Binding-site contacts:
Ligand atom SE contacts residue LEU197 of chain 1.A at 4.5 Å.
Ligand atom C contacts residue HIS94 of chain 1.A at 3.7 Å.
Ligand atom C5 contacts residue LEU197 of chain 1.A at 4.4 Å (hydrophobic).
Ligand atom C3 contacts residue PHE130 of chain 1.A at 4.3 Å (hydrophobic).
Ligand atom C1 contacts residue LEU197 of chain 1.A at 3.6 Å (hydrophobic).
Ligand atom SE contacts residue HIS119 of chain 1.A at 4.0 Å.
Ligand atom C contacts residue ZN1 of chain 1.B at 3.6 Å.
Ligand atom C contacts residue LEU197 of chain 1.A at 4.1 Å (hydrophobic).
Ligand atom C2 contacts residue LEU140 of chain 1.A at 4.1 Å (hydrophobic).
Ligand atom C contacts residue THR199 of chain 1.A at 4.0 Å.
Ligand atom C3 contacts residue VAL121 of chain 1.A at 3.7 Å (hydrophobic).
Ligand atom C4 contacts residue HIS94 of chain 1.A at 4.2 Å.
Ligand atom C3 contacts residue LEU140 of chain 1.A at 4.4 Å (hydrophobic).
Ligand atom C1 contacts residue VAL121 of chain 1.A at 4.1 Å (hydrophobic).
Ligand atom SE contacts residue HIS94 of chain 1.A at 3.8 Å.
Ligand atom SE contacts residue THR199 of chain 1.A at 3.7 Å.
Ligand atom C5 contacts residue THR199 of chain 1.A at 3.6 Å.
Ligand atom C2 contacts residue VAL142 of chain 1.A at 4.1 Å (hydrophobic).
Ligand atom C2 contacts residue VAL121 of chain 1.A at 3.5 Å (hydrophobic).
Ligand atom C4 contacts residue LEU197 of chain 1.A at 4.2 Å (hydrophobic).
Ligand atom SE contacts residue ZN1 of chain 1.B at 2.5 Å.
Ligand atom C1 contacts residue HIS94 of chain 1.A at 4.0 Å.
Ligand atom SE contacts residue THR198 of chain 1.A at 3.0 Å.
Ligand atom C3 contacts residue LEU197 of chain 1.A at 3.7 Å (hydrophobic).
Ligand atom C4 contacts residue GLN92 of chain 1.A at 3.8 Å.
Ligand atom C5 contacts residue HIS94 of chain 1.A at 3.7 Å.
Ligand atom C1 contacts residue ZN1 of chain 1.B at 4.2 Å.
Ligand atom C3 contacts residue GLN92 of chain 1.A at 4.1 Å.
Ligand atom C5 contacts residue GOL1 of chain 1.C at 3.7 Å.
Ligand atom C4 contacts residue GOL1 of chain 1.C at 3.8 Å.
Ligand atom SE contacts residue HIS96 of chain 1.A at 3.9 Å.
Ligand atom C2 contacts residue LEU197 of chain 1.A at 3.4 Å (hydrophobic).
Ligand atom C5 contacts residue ZN1 of chain 1.B at 4.4 Å.
Ligand atom C1 contacts residue VAL142 of chain 1.A at 4.3 Å (hydrophobic).

Sequence of chain 1.A:
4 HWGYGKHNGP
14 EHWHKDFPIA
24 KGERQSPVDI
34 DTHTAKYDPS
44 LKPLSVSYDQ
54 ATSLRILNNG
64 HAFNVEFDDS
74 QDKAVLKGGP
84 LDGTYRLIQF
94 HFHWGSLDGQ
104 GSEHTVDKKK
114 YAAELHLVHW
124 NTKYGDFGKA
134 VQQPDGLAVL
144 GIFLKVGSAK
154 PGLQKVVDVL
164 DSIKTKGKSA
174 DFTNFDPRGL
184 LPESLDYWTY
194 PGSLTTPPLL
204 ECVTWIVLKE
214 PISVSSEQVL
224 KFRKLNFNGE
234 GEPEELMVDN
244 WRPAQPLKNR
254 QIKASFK

A protein and the small-molecule ligand that binds it are described below.
Small molecule (SMILES): [SeH]c1ccccc1